Binding-site contacts:
Ligand atom CG1 contacts residue GLU190 of chain 1.B at 4.0 Å.
Ligand atom CA contacts residue GLU190 of chain 1.B at 3.4 Å.
Ligand atom CD contacts residue PRO88 of chain 1.B at 3.2 Å (hydrophobic).
Ligand atom CA contacts residue SER141 of chain 1.B at 3.5 Å.
Ligand atom N contacts residue GLU190 of chain 1.B at 2.9 Å (salt-bridge).
Ligand atom CD1 contacts residue TYR61 of chain 1.B at 3.6 Å (hydrophobic).
Ligand atom CB contacts residue SER141 of chain 1.B at 4.3 Å.
Ligand atom OD2 contacts residue GLU190 of chain 1.B at 3.7 Å.
Ligand atom CG contacts residue TYR61 of chain 1.B at 3.6 Å (hydrophobic).
Ligand atom O contacts residue PRO88 of chain 1.B at 3.5 Å (h-bond).
Ligand atom CD contacts residue GLU190 of chain 1.B at 3.4 Å.
Ligand atom CA contacts residue PRO88 of chain 1.B at 4.2 Å (hydrophobic).
Ligand atom CD contacts residue TYR61 of chain 1.B at 3.7 Å (hydrophobic).
Ligand atom CD1 contacts residue SER173 of chain 1.B at 3.8 Å.
Ligand atom O contacts residue LEU89 of chain 1.B at 3.7 Å.
Ligand atom CG2 contacts residue TYR61 of chain 1.B at 3.4 Å (hydrophobic).
Ligand atom O contacts residue TYR61 of chain 1.B at 3.7 Å.
Ligand atom C contacts residue ARG95 of chain 1.B at 3.2 Å.
Ligand atom CD2 contacts residue TYR61 of chain 1.B at 3.4 Å (hydrophobic).
Ligand atom CB1 contacts residue GLU190 of chain 1.B at 3.7 Å.
Ligand atom OXT contacts residue ARG95 of chain 1.B at 2.6 Å (salt-bridge).
Ligand atom CG1 contacts residue THR142 of chain 1.B at 3.2 Å.
Ligand atom CD1 contacts residue GLU13 of chain 1.B at 3.5 Å.
Ligand atom CB contacts residue GLU190 of chain 1.B at 4.2 Å.
Ligand atom OD2 contacts residue THR142 of chain 1.B at 2.6 Å (h-bond).
Ligand atom OD1 contacts residue GLY140 of chain 1.B at 3.3 Å.
Ligand atom O contacts residue THR90 of chain 1.B at 3.0 Å (h-bond).
Ligand atom OD1 contacts residue THR142 of chain 1.B at 3.0 Å (h-bond).
Ligand atom C contacts residue SER141 of chain 1.B at 3.6 Å.
Ligand atom N contacts residue TYR216 of chain 1.B at 4.0 Å.
Ligand atom OD1 contacts residue SER141 of chain 1.B at 2.9 Å (h-bond).
Ligand atom N contacts residue THR90 of chain 1.B at 3.1 Å (h-bond).
Ligand atom O contacts residue ARG95 of chain 1.B at 2.8 Å (salt-bridge).
Ligand atom CA contacts residue THR90 of chain 1.B at 3.2 Å.
Ligand atom OXT contacts residue GLY140 of chain 1.B at 3.9 Å.
Ligand atom CG1 contacts residue SER141 of chain 1.B at 4.1 Å.
Ligand atom OXT contacts residue SER141 of chain 1.B at 3.0 Å (h-bond).
Ligand atom CD2 contacts residue VAL137 of chain 1.B at 4.0 Å (hydrophobic).
Ligand atom N contacts residue PRO88 of chain 1.B at 2.9 Å (h-bond).
Ligand atom C contacts residue THR90 of chain 1.B at 3.5 Å.

Sequence of chain 1.B:
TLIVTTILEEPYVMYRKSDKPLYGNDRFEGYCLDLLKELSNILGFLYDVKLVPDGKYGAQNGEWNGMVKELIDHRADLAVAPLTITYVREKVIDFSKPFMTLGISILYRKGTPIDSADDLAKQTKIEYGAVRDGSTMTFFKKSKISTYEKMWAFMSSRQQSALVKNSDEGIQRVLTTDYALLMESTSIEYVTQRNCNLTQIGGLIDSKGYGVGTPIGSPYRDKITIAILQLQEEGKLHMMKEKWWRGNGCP

A small-molecule ligand and the protein it binds are described below.
Small molecule (SMILES): C=C(C)[C@H]1CN[C@H](C(=O)O)[C@H]1CC(=O)O